Sequence of chain 1.B:
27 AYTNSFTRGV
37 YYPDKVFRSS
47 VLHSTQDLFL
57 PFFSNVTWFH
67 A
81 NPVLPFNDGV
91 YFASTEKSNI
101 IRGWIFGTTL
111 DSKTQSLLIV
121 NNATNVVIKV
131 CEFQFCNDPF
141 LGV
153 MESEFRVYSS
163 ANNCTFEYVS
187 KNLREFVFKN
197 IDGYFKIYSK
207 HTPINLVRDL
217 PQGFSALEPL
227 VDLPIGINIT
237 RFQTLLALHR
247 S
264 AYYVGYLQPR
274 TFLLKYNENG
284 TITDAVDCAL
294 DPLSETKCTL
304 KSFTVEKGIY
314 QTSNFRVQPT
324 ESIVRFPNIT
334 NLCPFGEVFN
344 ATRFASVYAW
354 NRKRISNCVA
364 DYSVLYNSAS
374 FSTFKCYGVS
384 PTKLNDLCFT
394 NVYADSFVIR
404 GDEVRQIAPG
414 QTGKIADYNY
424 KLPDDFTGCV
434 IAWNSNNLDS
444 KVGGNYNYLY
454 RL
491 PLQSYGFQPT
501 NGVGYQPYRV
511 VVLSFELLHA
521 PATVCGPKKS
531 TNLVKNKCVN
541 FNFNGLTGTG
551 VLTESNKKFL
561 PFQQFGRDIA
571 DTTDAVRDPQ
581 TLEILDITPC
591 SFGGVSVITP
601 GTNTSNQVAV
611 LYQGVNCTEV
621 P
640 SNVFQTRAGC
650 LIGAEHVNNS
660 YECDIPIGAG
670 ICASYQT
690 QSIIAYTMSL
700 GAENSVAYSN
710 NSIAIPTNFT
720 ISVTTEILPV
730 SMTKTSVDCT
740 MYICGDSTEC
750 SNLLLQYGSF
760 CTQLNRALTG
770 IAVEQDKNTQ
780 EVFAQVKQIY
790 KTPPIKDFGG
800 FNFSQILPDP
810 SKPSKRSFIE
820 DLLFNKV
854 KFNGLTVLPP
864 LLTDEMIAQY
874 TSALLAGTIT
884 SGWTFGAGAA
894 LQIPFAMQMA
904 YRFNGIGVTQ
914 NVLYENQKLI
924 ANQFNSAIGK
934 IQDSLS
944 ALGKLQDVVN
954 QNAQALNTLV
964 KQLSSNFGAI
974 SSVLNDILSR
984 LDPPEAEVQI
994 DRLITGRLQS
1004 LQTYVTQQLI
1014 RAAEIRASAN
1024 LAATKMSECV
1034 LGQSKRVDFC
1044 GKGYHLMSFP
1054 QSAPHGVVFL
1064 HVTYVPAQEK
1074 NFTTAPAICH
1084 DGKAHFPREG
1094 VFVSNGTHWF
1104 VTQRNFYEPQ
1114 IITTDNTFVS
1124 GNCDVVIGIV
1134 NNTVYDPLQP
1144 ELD

A small-molecule ligand and the protein it binds are described below.
Small molecule (SMILES): CC(=O)N[C@@H]1[C@@H](O)[C@H](O)[C@@H](CO)O[C@H]1O

Binding-site contacts:
Ligand atom C1 contacts residue ASN282 of chain 1.B at 1.4 Å.
Ligand atom C8 contacts residue ASN282 of chain 1.B at 4.0 Å.
Ligand atom C6 contacts residue GLU281 of chain 1.B at 4.4 Å.
Ligand atom N2 contacts residue ASN282 of chain 1.B at 3.0 Å (h-bond).
Ligand atom C2 contacts residue ASN282 of chain 1.B at 2.5 Å.
Ligand atom C5 contacts residue ASN282 of chain 1.B at 3.6 Å.
Ligand atom C3 contacts residue ASN282 of chain 1.B at 3.8 Å.
Ligand atom O6 contacts residue GLU281 of chain 1.B at 3.6 Å.
Ligand atom O6 contacts residue ASN280 of chain 1.B at 3.4 Å (h-bond).
Ligand atom O5 contacts residue ASN282 of chain 1.B at 2.3 Å (h-bond).
Ligand atom C6 contacts residue ASN280 of chain 1.B at 4.4 Å.
Ligand atom C4 contacts residue ASN282 of chain 1.B at 4.2 Å.
Ligand atom O5 contacts residue ASN280 of chain 1.B at 3.9 Å.
Ligand atom O6 contacts residue ASN282 of chain 1.B at 4.1 Å.
Ligand atom C7 contacts residue ASN282 of chain 1.B at 3.7 Å.